Sequence of chain 1.C:
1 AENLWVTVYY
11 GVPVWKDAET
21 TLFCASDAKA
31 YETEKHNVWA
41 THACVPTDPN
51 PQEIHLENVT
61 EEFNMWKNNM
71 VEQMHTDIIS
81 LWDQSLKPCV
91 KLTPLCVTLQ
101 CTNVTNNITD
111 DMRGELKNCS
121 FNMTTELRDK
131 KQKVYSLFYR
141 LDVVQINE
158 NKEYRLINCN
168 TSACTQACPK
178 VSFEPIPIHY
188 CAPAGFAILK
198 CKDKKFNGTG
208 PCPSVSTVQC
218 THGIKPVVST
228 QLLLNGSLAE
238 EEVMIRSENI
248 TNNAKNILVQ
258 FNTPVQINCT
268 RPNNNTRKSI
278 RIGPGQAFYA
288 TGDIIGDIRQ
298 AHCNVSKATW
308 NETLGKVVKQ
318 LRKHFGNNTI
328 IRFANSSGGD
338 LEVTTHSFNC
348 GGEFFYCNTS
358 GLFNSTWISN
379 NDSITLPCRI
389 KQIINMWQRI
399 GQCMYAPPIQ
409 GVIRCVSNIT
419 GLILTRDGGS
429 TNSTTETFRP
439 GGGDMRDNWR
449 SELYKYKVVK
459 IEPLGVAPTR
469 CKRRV

This protein binds this small molecule.
Small molecule (SMILES): CC(=O)N[C@H]1[C@H](O[C@H]2[C@H](O)[C@@H](NC(C)=O)CO[C@@H]2CO)O[C@H](CO)[C@@H](O)[C@@H]1O

Binding-site contacts:
Ligand atom O5 contacts residue ASN301 of chain 1.C at 2.4 Å (h-bond).
Ligand atom C2 contacts residue ASN301 of chain 1.C at 2.4 Å.
Ligand atom N2 contacts residue HIS299 of chain 1.C at 3.7 Å.
Ligand atom C7 contacts residue ASN301 of chain 1.C at 3.3 Å.
Ligand atom C4 contacts residue ASN301 of chain 1.C at 4.2 Å.
Ligand atom C8 contacts residue ASN301 of chain 1.C at 3.4 Å.
Ligand atom C2 contacts residue HIS299 of chain 1.C at 4.4 Å.
Ligand atom N2 contacts residue ASN301 of chain 1.C at 2.8 Å (h-bond).
Ligand atom O5 contacts residue SER381 of chain 1.C at 4.1 Å.
Ligand atom C3 contacts residue ASN301 of chain 1.C at 3.8 Å.
Ligand atom C8 contacts residue ARG412 of chain 1.C at 4.3 Å.
Ligand atom C3 contacts residue HIS299 of chain 1.C at 4.1 Å.
Ligand atom O7 contacts residue ASN301 of chain 1.C at 4.2 Å.
Ligand atom O7 contacts residue CYS266 of chain 1.C at 4.3 Å.
Ligand atom C5 contacts residue ASN301 of chain 1.C at 3.7 Å.
Ligand atom C1 contacts residue ASN301 of chain 1.C at 1.4 Å.
Ligand atom O7 contacts residue THR267 of chain 1.C at 3.9 Å.
Ligand atom O7 contacts residue ARG412 of chain 1.C at 3.8 Å.
Ligand atom O6 contacts residue SER381 of chain 1.C at 3.7 Å.